Sequence of chain 54.A:
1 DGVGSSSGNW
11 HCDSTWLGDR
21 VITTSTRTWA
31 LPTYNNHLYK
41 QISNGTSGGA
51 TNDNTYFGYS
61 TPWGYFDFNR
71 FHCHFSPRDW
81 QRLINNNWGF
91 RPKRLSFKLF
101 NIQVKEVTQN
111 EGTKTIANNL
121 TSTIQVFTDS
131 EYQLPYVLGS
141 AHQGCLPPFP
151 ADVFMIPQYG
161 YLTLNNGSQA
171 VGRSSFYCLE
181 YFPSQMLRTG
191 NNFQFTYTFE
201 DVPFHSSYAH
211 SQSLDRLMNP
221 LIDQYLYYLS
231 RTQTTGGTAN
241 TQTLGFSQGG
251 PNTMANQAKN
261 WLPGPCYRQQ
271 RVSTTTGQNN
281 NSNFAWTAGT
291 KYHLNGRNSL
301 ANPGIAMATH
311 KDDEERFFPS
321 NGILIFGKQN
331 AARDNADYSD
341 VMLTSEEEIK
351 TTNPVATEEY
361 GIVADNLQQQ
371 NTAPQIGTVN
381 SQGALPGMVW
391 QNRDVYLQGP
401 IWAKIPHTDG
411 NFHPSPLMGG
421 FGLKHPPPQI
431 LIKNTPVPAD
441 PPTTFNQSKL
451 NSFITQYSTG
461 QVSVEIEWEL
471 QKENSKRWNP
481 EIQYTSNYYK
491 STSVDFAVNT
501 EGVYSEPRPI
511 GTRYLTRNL

A small-molecule ligand and the protein it binds are described below.
Small molecule (SMILES): Nc1ccn([C@H]2C[C@H](O[P](=O)(O)OC[C@H]3O[C@@H](n4cnc5c(N)ncnc54)C[C@@H]3O)[C@@H](COP(=O)(O)O)O2)c(=O)n1

Sequence of chain 24.A:
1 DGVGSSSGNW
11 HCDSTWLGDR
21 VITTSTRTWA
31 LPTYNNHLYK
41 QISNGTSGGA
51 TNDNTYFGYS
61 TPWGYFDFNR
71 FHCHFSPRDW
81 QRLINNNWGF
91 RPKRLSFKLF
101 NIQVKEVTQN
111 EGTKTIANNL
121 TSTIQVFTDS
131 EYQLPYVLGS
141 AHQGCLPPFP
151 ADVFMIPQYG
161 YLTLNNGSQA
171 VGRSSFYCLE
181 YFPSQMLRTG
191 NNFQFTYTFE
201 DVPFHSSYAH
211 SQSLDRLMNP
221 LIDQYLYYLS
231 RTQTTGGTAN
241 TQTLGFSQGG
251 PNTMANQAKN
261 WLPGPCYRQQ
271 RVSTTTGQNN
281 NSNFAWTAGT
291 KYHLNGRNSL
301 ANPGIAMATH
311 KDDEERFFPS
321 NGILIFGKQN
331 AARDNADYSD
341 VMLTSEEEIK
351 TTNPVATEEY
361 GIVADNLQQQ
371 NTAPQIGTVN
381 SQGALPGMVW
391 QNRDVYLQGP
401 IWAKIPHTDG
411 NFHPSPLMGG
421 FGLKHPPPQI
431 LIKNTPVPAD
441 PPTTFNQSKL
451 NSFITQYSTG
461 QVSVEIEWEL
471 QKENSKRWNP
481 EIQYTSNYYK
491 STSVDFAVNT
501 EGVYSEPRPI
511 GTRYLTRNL

Binding-site contacts:
Ligand atom N7 contacts residue ASN392 of chain 54.A at 4.2 Å.
Ligand atom N1 contacts residue VAL202 of chain 54.A at 3.6 Å.
Ligand atom C6 contacts residue PRO203 of chain 54.A at 4.0 Å (hydrophobic).
Ligand atom C6 contacts residue GLY422 of chain 54.A at 3.8 Å.
Ligand atom N6 contacts residue SER415 of chain 54.A at 3.6 Å.
Ligand atom C2' contacts residue PRO203 of chain 54.A at 3.3 Å (hydrophobic).
Ligand atom C2' contacts residue HIS413 of chain 54.A at 3.8 Å.
Ligand atom N4 contacts residue ASP201 of chain 54.A at 2.5 Å.
Ligand atom N1 contacts residue PRO203 of chain 54.A at 3.8 Å.
Ligand atom N6 contacts residue GLY420 of chain 54.A at 3.7 Å.
Ligand atom C5 contacts residue ARG91 of chain 54.A at 4.1 Å.
Ligand atom C6 contacts residue VAL202 of chain 54.A at 4.2 Å (hydrophobic).
Ligand atom C2' contacts residue PRO414 of chain 54.A at 3.8 Å (hydrophobic).
Ligand atom C5 contacts residue ASP201 of chain 54.A at 4.1 Å.
Ligand atom C5 contacts residue SER415 of chain 54.A at 4.1 Å.
Ligand atom C6 contacts residue SER415 of chain 54.A at 4.1 Å.
Ligand atom N3 contacts residue PRO414 of chain 54.A at 4.2 Å.
Ligand atom C1' contacts residue PRO203 of chain 54.A at 4.1 Å (hydrophobic).
Ligand atom N1 contacts residue PRO203 of chain 54.A at 4.1 Å.
Ligand atom C2 contacts residue PRO203 of chain 54.A at 3.9 Å (hydrophobic).
Ligand atom N6 contacts residue GLY422 of chain 54.A at 3.4 Å (h-bond).
Ligand atom N1 contacts residue GLY422 of chain 54.A at 3.0 Å (h-bond).
Ligand atom N7 contacts residue PRO203 of chain 54.A at 4.2 Å.
Ligand atom C8 contacts residue HIS413 of chain 54.A at 3.8 Å.
Ligand atom N4 contacts residue VAL202 of chain 54.A at 2.9 Å (h-bond).
Ligand atom N7 contacts residue HIS413 of chain 54.A at 4.1 Å.
Ligand atom N3 contacts residue ASP201 of chain 54.A at 4.1 Å.
Ligand atom N7 contacts residue SER415 of chain 54.A at 4.0 Å.
Ligand atom OP2 contacts residue ASP409 of chain 24.A at 3.2 Å (salt-bridge).
Ligand atom N6 contacts residue PHE421 of chain 54.A at 3.9 Å.
Ligand atom C2 contacts residue VAL202 of chain 54.A at 4.2 Å (hydrophobic).
Ligand atom C5 contacts residue VAL202 of chain 54.A at 3.6 Å (hydrophobic).
Ligand atom C4 contacts residue VAL202 of chain 54.A at 3.7 Å (hydrophobic).
Ligand atom C4 contacts residue ASP201 of chain 54.A at 3.7 Å.
Ligand atom C6 contacts residue PRO203 of chain 54.A at 4.0 Å (hydrophobic).
Ligand atom C5 contacts residue PRO203 of chain 54.A at 3.9 Å (hydrophobic).
Ligand atom C4 contacts residue PRO203 of chain 54.A at 4.1 Å (hydrophobic).
Ligand atom C5 contacts residue PRO203 of chain 54.A at 4.0 Å (hydrophobic).
Ligand atom C4 contacts residue PRO203 of chain 54.A at 4.2 Å (hydrophobic).
Ligand atom C2 contacts residue GLY422 of chain 54.A at 3.3 Å.